Sequence of chain 1.D:
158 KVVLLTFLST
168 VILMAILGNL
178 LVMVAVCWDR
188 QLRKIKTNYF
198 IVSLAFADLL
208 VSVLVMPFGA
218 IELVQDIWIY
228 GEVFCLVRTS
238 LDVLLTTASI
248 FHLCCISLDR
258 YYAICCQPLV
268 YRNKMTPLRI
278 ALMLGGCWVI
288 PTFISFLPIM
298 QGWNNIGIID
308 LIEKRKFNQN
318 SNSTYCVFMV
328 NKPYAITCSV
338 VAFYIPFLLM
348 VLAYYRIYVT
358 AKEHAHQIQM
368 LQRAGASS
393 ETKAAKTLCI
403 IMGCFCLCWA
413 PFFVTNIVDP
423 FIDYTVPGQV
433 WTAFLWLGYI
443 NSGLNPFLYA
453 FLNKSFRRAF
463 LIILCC

Binding-site contacts:
Ligand atom C18 contacts residue PLM1 of chain 1.I at 4.2 Å.
Ligand atom C6 contacts residue PHE203 of chain 1.D at 3.2 Å (hydrophobic).
Ligand atom C27 contacts residue ARG190 of chain 1.D at 3.6 Å.
Ligand atom C3 contacts residue TRP285 of chain 1.D at 4.0 Å (hydrophobic).
Ligand atom C25 contacts residue ARG190 of chain 1.D at 4.2 Å.
Ligand atom C21 contacts residue PLM1 of chain 1.I at 3.9 Å.
Ligand atom O1 contacts residue TRP285 of chain 1.D at 4.3 Å.
Ligand atom C24 contacts residue VAL199 of chain 1.D at 4.3 Å (hydrophobic).
Ligand atom C7 contacts residue PHE203 of chain 1.D at 3.5 Å (hydrophobic).
Ligand atom C22 contacts residue TYR196 of chain 1.D at 4.0 Å (hydrophobic).
Ligand atom C1 contacts residue PLM1 of chain 1.I at 4.0 Å.
Ligand atom C16 contacts residue VAL199 of chain 1.D at 4.1 Å (hydrophobic).
Ligand atom C12 contacts residue PLM1 of chain 1.I at 4.4 Å.
Ligand atom C5 contacts residue PHE203 of chain 1.D at 3.6 Å (hydrophobic).
Ligand atom C19 contacts residue PLM1 of chain 1.I at 4.1 Å.
Ligand atom C2 contacts residue TRP285 of chain 1.D at 3.8 Å (hydrophobic).
Ligand atom C26 contacts residue CYS184 of chain 1.D at 4.3 Å (hydrophobic).
Ligand atom C4 contacts residue PHE203 of chain 1.D at 3.9 Å (hydrophobic).
Ligand atom C24 contacts residue TYR196 of chain 1.D at 4.4 Å (hydrophobic).
Ligand atom C22 contacts residue VAL199 of chain 1.D at 4.2 Å (hydrophobic).
Ligand atom C21 contacts residue LEU281 of chain 1.D at 3.4 Å (hydrophobic).
Ligand atom C2 contacts residue PLM1 of chain 1.I at 3.7 Å.
Ligand atom C9 contacts residue TRP285 of chain 1.D at 4.5 Å (hydrophobic).
Ligand atom C23 contacts residue TYR196 of chain 1.D at 4.1 Å (hydrophobic).
Ligand atom C21 contacts residue TYR196 of chain 1.D at 4.0 Å (hydrophobic).
Ligand atom C1 contacts residue TRP285 of chain 1.D at 3.6 Å (hydrophobic).
Ligand atom C12 contacts residue LEU281 of chain 1.D at 3.9 Å (hydrophobic).
Ligand atom C26 contacts residue ARG190 of chain 1.D at 3.5 Å.
Ligand atom C11 contacts residue PLM1 of chain 1.I at 4.0 Å.
Ligand atom C3 contacts residue PHE203 of chain 1.D at 4.5 Å (hydrophobic).
Ligand atom C17 contacts residue VAL199 of chain 1.D at 4.4 Å (hydrophobic).
Ligand atom C11 contacts residue TRP285 of chain 1.D at 4.5 Å (hydrophobic).

The protein below binds the small molecule below.
Small molecule (SMILES): CC(C)CCC[C@@H](C)[C@H]1CC[C@H]2[C@@H]3CC=C4C[C@@H](O)CC[C@]4(C)[C@H]3CC[C@]12C